A protein and the small-molecule ligand that binds it are described below.
Small molecule (SMILES): O=c1[nH]c(=O)c2nn[nH]c2[nH]1

Binding-site contacts:
Ligand atom N8 contacts residue ALA57 of chain 3.A at 3.8 Å.
Ligand atom N8 contacts residue ASP59 of chain 3.A at 3.9 Å.
Ligand atom O2 contacts residue ARG177 of chain 4.A at 2.8 Å (salt-bridge).
Ligand atom C4 contacts residue OXY1 of chain 4.D at 3.5 Å.
Ligand atom N7 contacts residue OXY1 of chain 4.D at 3.6 Å.
Ligand atom N3 contacts residue OXY1 of chain 4.D at 3.7 Å.
Ligand atom O6 contacts residue THR58 of chain 3.A at 3.8 Å.
Ligand atom C2 contacts residue GLN229 of chain 4.A at 3.9 Å.
Ligand atom N1 contacts residue GLN229 of chain 4.A at 3.0 Å (h-bond).
Ligand atom O6 contacts residue TYR9 of chain 3.A at 3.8 Å.
Ligand atom N8 contacts residue PHE160 of chain 4.A at 3.6 Å.
Ligand atom N8 contacts residue OXY1 of chain 4.D at 3.6 Å.
Ligand atom C4 contacts residue ARG177 of chain 4.A at 3.8 Å.
Ligand atom O2 contacts residue SER227 of chain 4.A at 3.6 Å.
Ligand atom C5 contacts residue PHE160 of chain 4.A at 3.4 Å (hydrophobic).
Ligand atom N9 contacts residue PHE160 of chain 4.A at 3.5 Å.
Ligand atom O6 contacts residue GLN229 of chain 4.A at 2.9 Å (h-bond).
Ligand atom C5 contacts residue OXY1 of chain 4.D at 3.5 Å.
Ligand atom N8 contacts residue THR58 of chain 3.A at 3.3 Å (h-bond).
Ligand atom O6 contacts residue ILE55 of chain 3.A at 3.6 Å.
Ligand atom O2 contacts residue VAL228 of chain 4.A at 3.0 Å (h-bond).
Ligand atom N9 contacts residue OXY1 of chain 4.D at 3.6 Å.
Ligand atom O2 contacts residue PHE160 of chain 4.A at 3.9 Å.
Ligand atom O2 contacts residue GLN229 of chain 4.A at 3.8 Å.
Ligand atom C6 contacts residue GLN229 of chain 4.A at 3.7 Å.
Ligand atom N9 contacts residue ARG177 of chain 4.A at 3.9 Å.
Ligand atom C2 contacts residue ASN255 of chain 4.A at 3.9 Å.
Ligand atom N7 contacts residue THR58 of chain 3.A at 2.7 Å (h-bond).
Ligand atom C4 contacts residue PHE160 of chain 4.A at 3.4 Å (hydrophobic).
Ligand atom N3 contacts residue ASN255 of chain 4.A at 3.4 Å (h-bond).
Ligand atom C2 contacts residue PHE160 of chain 4.A at 3.7 Å (hydrophobic).
Ligand atom N7 contacts residue PHE160 of chain 4.A at 3.7 Å.
Ligand atom N1 contacts residue PHE160 of chain 4.A at 3.6 Å.
Ligand atom N3 contacts residue ARG177 of chain 4.A at 3.0 Å (salt-bridge).
Ligand atom N7 contacts residue ALA57 of chain 3.A at 3.5 Å.
Ligand atom C2 contacts residue ARG177 of chain 4.A at 3.6 Å.
Ligand atom N3 contacts residue PHE160 of chain 4.A at 3.7 Å.
Ligand atom C6 contacts residue OXY1 of chain 4.D at 3.9 Å.
Ligand atom N8 contacts residue LEU171 of chain 4.A at 3.8 Å.
Ligand atom C6 contacts residue PHE160 of chain 4.A at 3.6 Å (hydrophobic).

Sequence of chain 3.A:
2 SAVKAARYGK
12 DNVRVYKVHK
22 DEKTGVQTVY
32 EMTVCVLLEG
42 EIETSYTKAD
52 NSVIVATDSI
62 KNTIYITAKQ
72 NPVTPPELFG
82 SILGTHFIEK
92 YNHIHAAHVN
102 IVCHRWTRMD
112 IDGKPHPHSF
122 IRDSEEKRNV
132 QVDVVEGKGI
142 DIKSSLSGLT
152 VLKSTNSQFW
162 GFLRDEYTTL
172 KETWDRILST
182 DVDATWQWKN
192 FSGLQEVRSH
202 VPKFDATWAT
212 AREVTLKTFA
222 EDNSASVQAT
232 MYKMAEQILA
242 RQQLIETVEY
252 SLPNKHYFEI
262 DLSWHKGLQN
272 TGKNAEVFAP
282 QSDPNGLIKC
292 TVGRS

Sequence of chain 4.A:
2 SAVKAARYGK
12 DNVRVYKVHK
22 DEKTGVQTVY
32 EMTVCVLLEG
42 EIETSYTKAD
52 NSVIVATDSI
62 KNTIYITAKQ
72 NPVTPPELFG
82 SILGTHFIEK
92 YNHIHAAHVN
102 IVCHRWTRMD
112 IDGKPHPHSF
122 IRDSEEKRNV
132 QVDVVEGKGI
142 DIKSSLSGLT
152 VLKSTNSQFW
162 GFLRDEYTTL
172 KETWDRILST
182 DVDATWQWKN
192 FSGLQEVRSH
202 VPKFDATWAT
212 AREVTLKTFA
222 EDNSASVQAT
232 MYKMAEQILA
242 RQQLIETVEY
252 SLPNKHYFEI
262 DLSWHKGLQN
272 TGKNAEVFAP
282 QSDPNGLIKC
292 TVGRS